This protein binds this small molecule.
Small molecule (SMILES): Cc1cc(CCCOc2c(C)cc(-c3noc(C(F)(F)F)n3)cc2C)on1

Sequence of chain 20.C:
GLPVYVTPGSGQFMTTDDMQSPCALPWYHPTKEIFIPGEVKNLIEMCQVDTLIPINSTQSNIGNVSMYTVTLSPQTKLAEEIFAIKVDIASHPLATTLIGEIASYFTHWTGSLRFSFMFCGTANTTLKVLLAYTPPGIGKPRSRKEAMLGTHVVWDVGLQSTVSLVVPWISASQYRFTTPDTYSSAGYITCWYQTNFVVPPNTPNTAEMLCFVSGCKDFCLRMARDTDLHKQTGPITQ

Sequence of chain 20.A:
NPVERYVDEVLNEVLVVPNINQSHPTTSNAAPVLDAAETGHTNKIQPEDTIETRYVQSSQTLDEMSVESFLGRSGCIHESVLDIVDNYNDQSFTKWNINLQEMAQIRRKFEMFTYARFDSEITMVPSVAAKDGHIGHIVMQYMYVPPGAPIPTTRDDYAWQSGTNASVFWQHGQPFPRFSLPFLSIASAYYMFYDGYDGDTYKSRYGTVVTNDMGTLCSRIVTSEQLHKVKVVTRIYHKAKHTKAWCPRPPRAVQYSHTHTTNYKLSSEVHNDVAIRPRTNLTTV

Binding-site contacts:
Ligand atom F2 contacts residue VAL168 of chain 20.A at 2.9 Å.
Ligand atom N3A contacts residue LEU217 of chain 20.A at 3.6 Å.
Ligand atom O1B contacts residue ILE98 of chain 20.A at 3.1 Å.
Ligand atom C3A contacts residue PHE179 of chain 20.A at 3.4 Å (hydrophobic).
Ligand atom F2 contacts residue TYR142 of chain 20.A at 3.6 Å.
Ligand atom F2 contacts residue PHE179 of chain 20.A at 3.6 Å.
Ligand atom C5B contacts residue LEU181 of chain 20.A at 3.5 Å (hydrophobic).
Ligand atom N2 contacts residue LEU100 of chain 20.A at 3.8 Å.
Ligand atom C4 contacts residue LEU100 of chain 20.A at 3.7 Å (hydrophobic).
Ligand atom CM3 contacts residue ASN212 of chain 20.A at 3.6 Å.
Ligand atom F3 contacts residue MET143 of chain 20.A at 3.3 Å.
Ligand atom N1A contacts residue PHE179 of chain 20.A at 3.6 Å.
Ligand atom CM4 contacts residue TYR142 of chain 20.A at 3.5 Å (hydrophobic).
Ligand atom CM6 contacts residue LEU184 of chain 20.A at 3.4 Å (hydrophobic).
Ligand atom O1 contacts residue LEU100 of chain 20.A at 3.7 Å.
Ligand atom C6B contacts residue LEU181 of chain 20.A at 3.5 Å (hydrophobic).
Ligand atom CM2 contacts residue ILE122 of chain 20.A at 3.5 Å (hydrophobic).
Ligand atom C3 contacts residue LEU100 of chain 20.A at 3.6 Å (hydrophobic).
Ligand atom C2A contacts residue PHE179 of chain 20.A at 3.5 Å (hydrophobic).
Ligand atom O1 contacts residue MET214 of chain 20.A at 3.3 Å.
Ligand atom C1B contacts residue ILE98 of chain 20.A at 3.7 Å (hydrophobic).
Ligand atom F3 contacts residue TYR142 of chain 20.A at 2.6 Å.
Ligand atom N1A contacts residue TYR144 of chain 20.A at 3.3 Å.
Ligand atom F3 contacts residue TYR144 of chain 20.A at 3.2 Å.
Ligand atom CM3 contacts residue TYR190 of chain 20.A at 3.7 Å (hydrophobic).
Ligand atom N3A contacts residue PHE179 of chain 20.A at 3.2 Å.
Ligand atom C1C contacts residue MET214 of chain 20.A at 3.5 Å (hydrophobic).
Ligand atom C1B contacts residue LEU181 of chain 20.A at 3.8 Å (hydrophobic).
Ligand atom CM6 contacts residue MET214 of chain 20.A at 3.4 Å (hydrophobic).
Ligand atom C2A contacts residue TYR144 of chain 20.A at 3.6 Å (hydrophobic).
Ligand atom CM6 contacts residue TYR144 of chain 20.A at 3.6 Å (hydrophobic).
Ligand atom C3A contacts residue TYR144 of chain 20.A at 3.7 Å (hydrophobic).
Ligand atom F1 contacts residue MET124 of chain 20.A at 3.5 Å.
Ligand atom C4 contacts residue TYR190 of chain 20.A at 3.6 Å (hydrophobic).
Ligand atom F3 contacts residue ALA166 of chain 20.A at 3.2 Å.
Ligand atom O1A contacts residue TYR144 of chain 20.A at 3.3 Å.
Ligand atom C4B contacts residue LEU181 of chain 20.A at 3.8 Å (hydrophobic).
Ligand atom F1 contacts residue TYR142 of chain 20.A at 3.3 Å.
Ligand atom F1 contacts residue LEU217 of chain 20.A at 3.3 Å.
Ligand atom C5B contacts residue TYR144 of chain 20.A at 3.7 Å (hydrophobic).